Binding-site contacts:
Ligand atom C3 contacts residue LEU115 of chain 1.A at 3.9 Å (hydrophobic).
Ligand atom C14 contacts residue PHE44 of chain 1.A at 3.8 Å (hydrophobic).
Ligand atom N6 contacts residue ASP181 of chain 1.A at 3.3 Å (salt-bridge).
Ligand atom C2 contacts residue LEU168 of chain 1.A at 4.0 Å (hydrophobic).
Ligand atom N6 contacts residue PHE112 of chain 1.A at 3.2 Å.
Ligand atom C19 contacts residue ASP181 of chain 1.A at 3.4 Å.
Ligand atom C5 contacts residue VAL96 of chain 1.A at 3.9 Å (hydrophobic).
Ligand atom C20 contacts residue VAL180 of chain 1.A at 3.8 Å (hydrophobic).
Ligand atom N3 contacts residue ILE39 of chain 1.A at 3.6 Å.
Ligand atom N5 contacts residue LYS62 of chain 1.A at 3.3 Å (salt-bridge).
Ligand atom C20 contacts residue PHE112 of chain 1.A at 3.9 Å (hydrophobic).
Ligand atom C18 contacts residue LYS62 of chain 1.A at 3.7 Å.
Ligand atom C8 contacts residue ILE39 of chain 1.A at 3.3 Å (hydrophobic).
Ligand atom N2 contacts residue LEU168 of chain 1.A at 3.9 Å.
Ligand atom C7 contacts residue LEU168 of chain 1.A at 3.6 Å (hydrophobic).
Ligand atom C14 contacts residue LYS41 of chain 1.A at 3.8 Å.
Ligand atom C2 contacts residue LEU115 of chain 1.A at 3.8 Å (hydrophobic).
Ligand atom C8 contacts residue LEU168 of chain 1.A at 3.8 Å (hydrophobic).
Ligand atom C4 contacts residue GLU113 of chain 1.A at 3.4 Å.
Ligand atom N4 contacts residue PHE44 of chain 1.A at 3.8 Å.
Ligand atom N5 contacts residue ASP181 of chain 1.A at 3.2 Å (salt-bridge).
Ligand atom N4 contacts residue LYS62 of chain 1.A at 3.5 Å.
Ligand atom C4 contacts residue ALA60 of chain 1.A at 3.5 Å (hydrophobic).
Ligand atom C13 contacts residue ASN166 of chain 1.A at 3.9 Å.
Ligand atom C1 contacts residue LEU115 of chain 1.A at 3.1 Å (hydrophobic).
Ligand atom C1 contacts residue ILE39 of chain 1.A at 3.4 Å (hydrophobic).
Ligand atom N4 contacts residue ASP181 of chain 1.A at 3.7 Å.
Ligand atom C5 contacts residue PHE112 of chain 1.A at 3.8 Å (hydrophobic).
Ligand atom C9 contacts residue ILE39 of chain 1.A at 3.7 Å (hydrophobic).
Ligand atom C12 contacts residue ASN166 of chain 1.A at 3.7 Å.
Ligand atom C3 contacts residue ALA60 of chain 1.A at 3.6 Å (hydrophobic).
Ligand atom C1 contacts residue SER116 of chain 1.A at 3.9 Å.
Ligand atom O1 contacts residue GLY40 of chain 1.A at 3.9 Å.
Ligand atom C2 contacts residue ILE39 of chain 1.A at 3.7 Å (hydrophobic).
Ligand atom N1 contacts residue LEU115 of chain 1.A at 3.0 Å (h-bond).
Ligand atom C15 contacts residue LYS41 of chain 1.A at 3.9 Å.
Ligand atom N6 contacts residue GLU77 of chain 1.A at 3.1 Å (salt-bridge).
Ligand atom N1 contacts residue ALA60 of chain 1.A at 3.9 Å.
Ligand atom N3 contacts residue LEU168 of chain 1.A at 3.5 Å.
Ligand atom C19 contacts residue PHE112 of chain 1.A at 3.9 Å (hydrophobic).

This small molecule binds to this protein.
Small molecule (SMILES): Cc1nc2ccc(-c3cc(N)nc(N)c3)nc2n1CCOc1ccccc1

Sequence of chain 1.A:
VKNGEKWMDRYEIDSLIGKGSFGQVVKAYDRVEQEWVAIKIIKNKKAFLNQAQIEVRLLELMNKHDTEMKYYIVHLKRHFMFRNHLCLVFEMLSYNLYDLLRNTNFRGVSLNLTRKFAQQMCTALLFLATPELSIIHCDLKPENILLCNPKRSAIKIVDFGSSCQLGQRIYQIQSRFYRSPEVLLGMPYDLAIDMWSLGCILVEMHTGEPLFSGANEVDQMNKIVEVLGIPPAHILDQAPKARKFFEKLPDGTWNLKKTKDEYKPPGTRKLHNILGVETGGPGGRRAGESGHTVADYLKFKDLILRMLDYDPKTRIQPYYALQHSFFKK